The protein below binds the small molecule below.
Small molecule (SMILES): CC(C)(C(N)=O)C(=O)NCCCNc1nc(Nc2cccc(NC(=O)N3CCCC3)c2)ncc1Br

Sequence of chain 1.A:
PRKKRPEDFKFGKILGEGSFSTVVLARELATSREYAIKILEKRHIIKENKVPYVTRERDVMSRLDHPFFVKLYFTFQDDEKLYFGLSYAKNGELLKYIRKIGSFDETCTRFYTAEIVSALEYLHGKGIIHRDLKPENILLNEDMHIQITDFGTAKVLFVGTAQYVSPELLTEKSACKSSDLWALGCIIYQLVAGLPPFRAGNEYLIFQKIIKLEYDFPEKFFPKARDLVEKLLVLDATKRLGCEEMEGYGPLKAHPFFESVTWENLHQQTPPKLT

Binding-site contacts:
Ligand atom N20 contacts residue GLU93 of chain 1.A at 3.5 Å.
Ligand atom C10 contacts residue ALA89 of chain 1.A at 3.2 Å (hydrophobic).
Ligand atom C14 contacts residue GLY92 of chain 1.A at 3.7 Å.
Ligand atom O19 contacts residue GLU93 of chain 1.A at 3.4 Å (salt-bridge).
Ligand atom C6 contacts residue SER87 of chain 1.A at 2.9 Å.
Ligand atom C2 contacts residue LEU139 of chain 1.A at 3.7 Å (hydrophobic).
Ligand atom C6 contacts residue LEU139 of chain 1.A at 3.7 Å (hydrophobic).
Ligand atom C11 contacts residue GLY92 of chain 1.A at 3.6 Å.
Ligand atom C24 contacts residue GLU93 of chain 1.A at 3.3 Å.
Ligand atom C1 contacts residue LEU139 of chain 1.A at 3.7 Å (hydrophobic).
Ligand atom N16 contacts residue LEU15 of chain 1.A at 2.9 Å (h-bond).
Ligand atom C15 contacts residue TYR88 of chain 1.A at 3.7 Å (hydrophobic).
Ligand atom O38 contacts residue LYS38 of chain 1.A at 3.6 Å.
Ligand atom N8 contacts residue ALA89 of chain 1.A at 2.8 Å (h-bond).
Ligand atom N5 contacts residue SER87 of chain 1.A at 3.5 Å (h-bond).
Ligand atom N25 contacts residue VAL23 of chain 1.A at 3.5 Å.
Ligand atom C18 contacts residue LEU15 of chain 1.A at 3.7 Å (hydrophobic).
Ligand atom O38 contacts residue SER21 of chain 1.A at 3.1 Å (h-bond).
Ligand atom C1 contacts residue ALA36 of chain 1.A at 3.7 Å (hydrophobic).
Ligand atom C6 contacts residue ALA89 of chain 1.A at 3.6 Å (hydrophobic).
Ligand atom N3 contacts residue LEU139 of chain 1.A at 3.7 Å.
Ligand atom N39 contacts residue GLY16 of chain 1.A at 2.8 Å.
Ligand atom C36 contacts residue ASP150 of chain 1.A at 3.6 Å.
Ligand atom C10 contacts residue GLY92 of chain 1.A at 3.5 Å.
Ligand atom C18 contacts residue GLU93 of chain 1.A at 3.6 Å.
Ligand atom N39 contacts residue GLY18 of chain 1.A at 3.4 Å (h-bond).
Ligand atom C15 contacts residue GLY92 of chain 1.A at 3.6 Å.
Ligand atom BR7 contacts residue LEU86 of chain 1.A at 3.2 Å.
Ligand atom C21 contacts residue LEU15 of chain 1.A at 3.0 Å (hydrophobic).
Ligand atom N39 contacts residue GLU17 of chain 1.A at 3.0 Å (salt-bridge).
Ligand atom N5 contacts residue ALA89 of chain 1.A at 2.8 Å (h-bond).
Ligand atom C15 contacts residue ALA89 of chain 1.A at 3.0 Å (hydrophobic).
Ligand atom C21 contacts residue GLU93 of chain 1.A at 3.5 Å.
Ligand atom N5 contacts residue LEU139 of chain 1.A at 3.6 Å.
Ligand atom C15 contacts residue LYS90 of chain 1.A at 3.7 Å.
Ligand atom C6 contacts residue ALA36 of chain 1.A at 3.4 Å (hydrophobic).
Ligand atom O38 contacts residue VAL23 of chain 1.A at 3.3 Å.
Ligand atom C12 contacts residue GLY92 of chain 1.A at 3.7 Å.
Ligand atom C4 contacts residue LEU139 of chain 1.A at 3.7 Å (hydrophobic).
Ligand atom C12 contacts residue LEU15 of chain 1.A at 3.5 Å (hydrophobic).